Binding-site contacts:
Ligand atom C4 contacts residue ASN968 of chain 1.D at 4.2 Å.
Ligand atom C6 contacts residue ARG988 of chain 1.D at 3.9 Å.
Ligand atom N2 contacts residue SER970 of chain 1.D at 4.5 Å.
Ligand atom O7 contacts residue VAL969 of chain 1.D at 3.4 Å.
Ligand atom C8 contacts residue SER970 of chain 1.D at 3.6 Å.
Ligand atom C7 contacts residue VAL969 of chain 1.D at 4.3 Å (hydrophobic).
Ligand atom C7 contacts residue ASN968 of chain 1.D at 3.6 Å.
Ligand atom O5 contacts residue ARG988 of chain 1.D at 3.8 Å.
Ligand atom C8 contacts residue ASN968 of chain 1.D at 4.2 Å.
Ligand atom C3 contacts residue ASN968 of chain 1.D at 3.8 Å.
Ligand atom C4 contacts residue GLN981 of chain 1.D at 4.4 Å.
Ligand atom C2 contacts residue ASN968 of chain 1.D at 2.5 Å.
Ligand atom O7 contacts residue SER970 of chain 1.D at 2.7 Å (h-bond).
Ligand atom O5 contacts residue ASN968 of chain 1.D at 2.3 Å (h-bond).
Ligand atom C8 contacts residue GLN981 of chain 1.D at 3.9 Å.
Ligand atom O7 contacts residue ASN968 of chain 1.D at 3.6 Å (h-bond).
Ligand atom C1 contacts residue GLN981 of chain 1.D at 3.9 Å.
Ligand atom C7 contacts residue GLN981 of chain 1.D at 4.0 Å.
Ligand atom C3 contacts residue GLN981 of chain 1.D at 3.4 Å.
Ligand atom O3 contacts residue GLN981 of chain 1.D at 4.1 Å.
Ligand atom C8 contacts residue LEU980 of chain 1.D at 3.9 Å (hydrophobic).
Ligand atom C3 contacts residue ARG988 of chain 1.D at 3.7 Å.
Ligand atom O6 contacts residue ARG988 of chain 1.D at 3.5 Å (salt-bridge).
Ligand atom O3 contacts residue ARG988 of chain 1.D at 2.8 Å (salt-bridge).
Ligand atom C1 contacts residue ASN968 of chain 1.D at 1.4 Å.
Ligand atom C8 contacts residue ARG988 of chain 1.D at 4.0 Å.
Ligand atom N2 contacts residue GLN981 of chain 1.D at 3.0 Å (h-bond).
Ligand atom C7 contacts residue SER970 of chain 1.D at 3.4 Å.
Ligand atom C8 contacts residue GLY979 of chain 1.D at 3.9 Å.
Ligand atom N2 contacts residue ARG988 of chain 1.D at 4.3 Å.
Ligand atom C5 contacts residue GLN981 of chain 1.D at 4.3 Å.
Ligand atom N2 contacts residue ASN968 of chain 1.D at 3.0 Å (h-bond).
Ligand atom C2 contacts residue GLN981 of chain 1.D at 3.6 Å.
Ligand atom C5 contacts residue ASN968 of chain 1.D at 3.6 Å.

This protein binds this small molecule.
Small molecule (SMILES): CC(=O)N[C@H]1[C@H](O[C@H]2[C@H](O)[C@@H](NC(C)=O)CO[C@@H]2CO)O[C@H](CO)[C@@H](O)[C@@H]1O

Sequence of chain 1.D:
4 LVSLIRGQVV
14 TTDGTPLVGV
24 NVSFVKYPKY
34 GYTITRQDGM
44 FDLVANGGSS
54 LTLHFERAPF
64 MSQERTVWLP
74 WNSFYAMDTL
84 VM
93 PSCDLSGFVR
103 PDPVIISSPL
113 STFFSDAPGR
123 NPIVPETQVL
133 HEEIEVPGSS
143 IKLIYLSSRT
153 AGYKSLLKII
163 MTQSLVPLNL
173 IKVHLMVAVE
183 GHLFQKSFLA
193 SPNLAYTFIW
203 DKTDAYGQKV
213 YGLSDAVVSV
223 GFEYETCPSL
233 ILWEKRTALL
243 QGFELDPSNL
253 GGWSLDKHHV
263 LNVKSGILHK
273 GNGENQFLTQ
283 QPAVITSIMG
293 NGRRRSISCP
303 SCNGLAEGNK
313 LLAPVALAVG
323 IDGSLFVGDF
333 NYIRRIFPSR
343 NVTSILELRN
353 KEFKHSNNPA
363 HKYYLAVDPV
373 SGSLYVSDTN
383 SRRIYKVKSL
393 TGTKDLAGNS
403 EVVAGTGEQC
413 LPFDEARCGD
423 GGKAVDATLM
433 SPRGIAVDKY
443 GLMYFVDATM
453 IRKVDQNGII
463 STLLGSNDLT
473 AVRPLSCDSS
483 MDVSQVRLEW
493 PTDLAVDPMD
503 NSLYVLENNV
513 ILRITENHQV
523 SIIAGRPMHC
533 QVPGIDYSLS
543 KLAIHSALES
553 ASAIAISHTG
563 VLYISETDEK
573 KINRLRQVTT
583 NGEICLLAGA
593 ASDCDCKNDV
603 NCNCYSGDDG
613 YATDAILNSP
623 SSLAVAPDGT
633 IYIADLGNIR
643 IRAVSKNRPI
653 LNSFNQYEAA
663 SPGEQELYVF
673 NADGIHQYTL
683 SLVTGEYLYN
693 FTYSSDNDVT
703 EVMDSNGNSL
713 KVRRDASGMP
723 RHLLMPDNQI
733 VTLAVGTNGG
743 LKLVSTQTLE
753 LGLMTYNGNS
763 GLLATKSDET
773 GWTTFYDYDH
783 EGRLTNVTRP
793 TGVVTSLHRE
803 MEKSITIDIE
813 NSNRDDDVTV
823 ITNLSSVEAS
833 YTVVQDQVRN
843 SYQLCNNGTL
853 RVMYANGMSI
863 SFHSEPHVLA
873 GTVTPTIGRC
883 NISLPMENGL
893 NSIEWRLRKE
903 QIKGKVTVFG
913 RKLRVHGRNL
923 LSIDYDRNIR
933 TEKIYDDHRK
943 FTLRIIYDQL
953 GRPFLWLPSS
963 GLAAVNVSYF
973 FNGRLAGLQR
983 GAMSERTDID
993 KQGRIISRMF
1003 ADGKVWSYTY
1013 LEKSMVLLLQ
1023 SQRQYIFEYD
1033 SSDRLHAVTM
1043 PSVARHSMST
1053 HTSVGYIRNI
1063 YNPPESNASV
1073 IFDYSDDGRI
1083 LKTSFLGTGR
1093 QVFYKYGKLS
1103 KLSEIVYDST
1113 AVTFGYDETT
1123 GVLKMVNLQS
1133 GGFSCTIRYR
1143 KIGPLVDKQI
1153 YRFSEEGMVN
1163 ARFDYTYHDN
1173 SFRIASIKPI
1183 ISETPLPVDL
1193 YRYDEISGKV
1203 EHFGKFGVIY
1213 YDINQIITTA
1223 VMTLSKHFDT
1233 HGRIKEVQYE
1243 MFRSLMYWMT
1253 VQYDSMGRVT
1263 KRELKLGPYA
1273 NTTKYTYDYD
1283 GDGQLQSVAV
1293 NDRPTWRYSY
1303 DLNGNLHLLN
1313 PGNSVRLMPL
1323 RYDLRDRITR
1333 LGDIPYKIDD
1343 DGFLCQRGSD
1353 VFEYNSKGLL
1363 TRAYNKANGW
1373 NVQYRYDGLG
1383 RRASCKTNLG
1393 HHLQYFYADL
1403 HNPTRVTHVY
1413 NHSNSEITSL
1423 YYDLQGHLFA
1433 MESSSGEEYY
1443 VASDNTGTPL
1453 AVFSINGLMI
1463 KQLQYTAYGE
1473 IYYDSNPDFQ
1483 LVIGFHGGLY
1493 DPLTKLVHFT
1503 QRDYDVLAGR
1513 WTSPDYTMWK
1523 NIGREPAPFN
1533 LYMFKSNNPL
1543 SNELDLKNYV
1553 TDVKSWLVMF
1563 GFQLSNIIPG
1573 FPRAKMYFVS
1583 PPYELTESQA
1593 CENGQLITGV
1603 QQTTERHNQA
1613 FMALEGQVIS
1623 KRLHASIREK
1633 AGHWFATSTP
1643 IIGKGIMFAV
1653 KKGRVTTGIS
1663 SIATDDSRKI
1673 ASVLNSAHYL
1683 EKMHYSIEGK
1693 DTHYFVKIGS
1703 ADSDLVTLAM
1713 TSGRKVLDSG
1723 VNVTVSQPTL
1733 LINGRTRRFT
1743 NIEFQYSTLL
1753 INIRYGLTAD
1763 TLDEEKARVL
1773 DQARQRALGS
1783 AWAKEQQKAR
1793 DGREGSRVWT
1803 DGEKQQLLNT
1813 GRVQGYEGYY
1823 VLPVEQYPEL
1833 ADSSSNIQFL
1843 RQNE